Sequence of chain 1.A:
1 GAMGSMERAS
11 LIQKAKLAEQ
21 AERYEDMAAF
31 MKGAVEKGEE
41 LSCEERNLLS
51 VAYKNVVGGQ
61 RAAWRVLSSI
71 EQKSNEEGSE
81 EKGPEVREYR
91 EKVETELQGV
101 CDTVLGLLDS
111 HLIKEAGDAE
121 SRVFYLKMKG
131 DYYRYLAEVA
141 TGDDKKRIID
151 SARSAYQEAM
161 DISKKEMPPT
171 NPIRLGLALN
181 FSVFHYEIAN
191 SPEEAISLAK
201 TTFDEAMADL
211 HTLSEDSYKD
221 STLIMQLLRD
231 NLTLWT

Binding-site contacts:
Ligand atom C17 contacts residue LEU48 of chain 1.A at 4.2 Å (hydrophobic).
Ligand atom N19 contacts residue VAL51 of chain 1.A at 3.8 Å.
Ligand atom C03 contacts residue ASN47 of chain 1.A at 3.7 Å.
Ligand atom N18 contacts residue GLU19 of chain 1.A at 2.8 Å (salt-bridge).
Ligand atom C05 contacts residue ASN47 of chain 1.A at 3.8 Å.
Ligand atom C17 contacts residue GLU19 of chain 1.A at 3.6 Å.
Ligand atom C07 contacts residue ASN47 of chain 1.A at 4.5 Å.
Ligand atom N13 contacts residue ASN47 of chain 1.A at 2.9 Å (h-bond).
Ligand atom C07 contacts residue GLU44 of chain 1.A at 3.7 Å.
Ligand atom N10 contacts residue ASN47 of chain 1.A at 3.8 Å.
Ligand atom S01 contacts residue GLU44 of chain 1.A at 3.5 Å.
Ligand atom C06 contacts residue GLU44 of chain 1.A at 4.5 Å.
Ligand atom C15 contacts residue ASN47 of chain 1.A at 3.8 Å.
Ligand atom C06 contacts residue ASN47 of chain 1.A at 4.1 Å.
Ligand atom S09 contacts residue CYS43 of chain 1.A at 1.9 Å (h-bond).
Ligand atom C12 contacts residue ASN47 of chain 1.A at 4.1 Å.
Ligand atom C02 contacts residue GLU44 of chain 1.A at 4.2 Å.
Ligand atom S01 contacts residue ASN47 of chain 1.A at 4.3 Å.
Ligand atom S09 contacts residue ASN47 of chain 1.A at 4.3 Å.
Ligand atom N18 contacts residue LEU48 of chain 1.A at 3.4 Å.
Ligand atom C04 contacts residue ASN47 of chain 1.A at 3.8 Å.
Ligand atom C16 contacts residue ASN47 of chain 1.A at 4.1 Å.
Ligand atom S09 contacts residue GLU44 of chain 1.A at 4.2 Å.
Ligand atom C02 contacts residue ASN47 of chain 1.A at 4.0 Å.
Ligand atom N19 contacts residue GLU19 of chain 1.A at 2.7 Å (salt-bridge).
Ligand atom C08 contacts residue CYS43 of chain 1.A at 3.5 Å (hydrophobic).
Ligand atom C06 contacts residue CYS43 of chain 1.A at 4.1 Å (hydrophobic).
Ligand atom C05 contacts residue CYS43 of chain 1.A at 4.5 Å (hydrophobic).

The protein below binds the small molecule below.
Small molecule (SMILES): [H]/N=C(/N)c1cc2c(N[C@@H](C)CN)cc(CS)cc2s1